Sequence of chain 2.A:
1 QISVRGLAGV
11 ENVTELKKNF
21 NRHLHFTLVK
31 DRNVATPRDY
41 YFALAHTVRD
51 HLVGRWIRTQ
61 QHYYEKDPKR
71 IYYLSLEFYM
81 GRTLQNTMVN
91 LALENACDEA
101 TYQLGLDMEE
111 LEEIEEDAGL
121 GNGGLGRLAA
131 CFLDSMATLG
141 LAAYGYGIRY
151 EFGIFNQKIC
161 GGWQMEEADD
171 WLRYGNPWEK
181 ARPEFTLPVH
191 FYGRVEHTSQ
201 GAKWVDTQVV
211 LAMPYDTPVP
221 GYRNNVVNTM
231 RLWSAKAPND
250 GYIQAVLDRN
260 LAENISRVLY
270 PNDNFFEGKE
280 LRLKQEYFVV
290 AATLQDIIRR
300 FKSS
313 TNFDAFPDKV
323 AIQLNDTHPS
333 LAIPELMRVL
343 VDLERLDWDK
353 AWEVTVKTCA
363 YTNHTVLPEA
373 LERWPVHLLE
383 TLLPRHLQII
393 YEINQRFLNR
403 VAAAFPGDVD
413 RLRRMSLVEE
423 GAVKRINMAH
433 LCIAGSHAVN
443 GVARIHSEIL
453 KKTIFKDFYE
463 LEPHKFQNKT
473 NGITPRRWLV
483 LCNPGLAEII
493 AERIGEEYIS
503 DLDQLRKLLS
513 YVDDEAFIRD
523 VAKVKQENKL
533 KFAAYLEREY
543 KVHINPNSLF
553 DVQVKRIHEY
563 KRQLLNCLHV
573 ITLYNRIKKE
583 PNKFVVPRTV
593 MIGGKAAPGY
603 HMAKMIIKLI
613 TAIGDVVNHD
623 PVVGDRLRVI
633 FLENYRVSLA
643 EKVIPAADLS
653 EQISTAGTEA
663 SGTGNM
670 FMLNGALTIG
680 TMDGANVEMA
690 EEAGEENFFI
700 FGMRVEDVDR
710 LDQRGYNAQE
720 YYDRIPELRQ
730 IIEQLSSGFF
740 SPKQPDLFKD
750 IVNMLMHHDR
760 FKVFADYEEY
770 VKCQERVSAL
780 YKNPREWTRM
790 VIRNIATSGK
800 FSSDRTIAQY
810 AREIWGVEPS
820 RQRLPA

Binding-site contacts:
Ligand atom C17 contacts residue GLU113 of chain 2.A at 3.7 Å.
Ligand atom O13 contacts residue TYR537 of chain 2.A at 3.0 Å.
Ligand atom C11 contacts residue LYS644 of chain 2.A at 4.1 Å.
Ligand atom C15 contacts residue ARG540 of chain 2.A at 3.0 Å.
Ligand atom O13 contacts residue PHE534 of chain 2.A at 3.9 Å.
Ligand atom O23 contacts residue GLU110 of chain 2.A at 3.6 Å.
Ligand atom C9 contacts residue LYS644 of chain 2.A at 4.0 Å.
Ligand atom O30 contacts residue LYS533 of chain 2.A at 3.9 Å.
Ligand atom C10 contacts residue TYR537 of chain 2.A at 3.9 Å (hydrophobic).
Ligand atom C14 contacts residue GLU113 of chain 2.A at 3.8 Å.
Ligand atom O24 contacts residue GLU110 of chain 2.A at 3.6 Å.
Ligand atom C4 contacts residue LYS533 of chain 2.A at 3.8 Å.
Ligand atom C5 contacts residue LYS533 of chain 2.A at 3.9 Å.
Ligand atom C2 contacts residue LYS533 of chain 2.A at 3.8 Å.
Ligand atom C1 contacts residue LYS644 of chain 2.A at 3.8 Å.
Ligand atom C4 contacts residue LYS644 of chain 2.A at 4.0 Å.
Ligand atom O27 contacts residue TYR537 of chain 2.A at 3.4 Å.
Ligand atom O13 contacts residue LYS533 of chain 2.A at 3.0 Å (salt-bridge).
Ligand atom C14 contacts residue ARG540 of chain 2.A at 3.5 Å.
Ligand atom C9 contacts residue TYR537 of chain 2.A at 3.7 Å (hydrophobic).
Ligand atom C9 contacts residue LYS533 of chain 2.A at 4.1 Å.
Ligand atom O30 contacts residue LYS644 of chain 2.A at 3.9 Å.
Ligand atom C6 contacts residue LYS644 of chain 2.A at 4.0 Å.
Ligand atom C3 contacts residue LYS644 of chain 2.A at 3.9 Å.
Ligand atom C3 contacts residue LYS533 of chain 2.A at 3.7 Å.
Ligand atom C1 contacts residue LYS533 of chain 2.A at 4.1 Å.
Ligand atom O12 contacts residue LYS644 of chain 2.A at 4.0 Å.
Ligand atom C15 contacts residue GLU113 of chain 2.A at 3.4 Å.
Ligand atom C10 contacts residue ARG540 of chain 2.A at 4.0 Å.
Ligand atom C17 contacts residue ARG540 of chain 2.A at 3.5 Å.
Ligand atom O30 contacts residue PHE534 of chain 2.A at 3.7 Å.
Ligand atom O12 contacts residue GLU113 of chain 2.A at 3.6 Å (salt-bridge).
Ligand atom C16 contacts residue GLU541 of chain 2.A at 3.7 Å.
Ligand atom C18 contacts residue ARG540 of chain 2.A at 3.9 Å.
Ligand atom O29 contacts residue CYS484 of chain 2.A at 3.9 Å.
Ligand atom C2 contacts residue LYS644 of chain 2.A at 3.7 Å.
Ligand atom O27 contacts residue ARG540 of chain 2.A at 2.9 Å (salt-bridge).
Ligand atom C16 contacts residue GLU113 of chain 2.A at 3.4 Å.
Ligand atom C19 contacts residue ARG540 of chain 2.A at 3.9 Å.
Ligand atom C16 contacts residue ARG540 of chain 2.A at 3.1 Å.

A small-molecule ligand and the protein it binds are described below.
Small molecule (SMILES): O=c1c(O)c(-c2ccc(O)c(O)c2)oc2cc(O)cc(O)c12